Sequence of chain 24.G:
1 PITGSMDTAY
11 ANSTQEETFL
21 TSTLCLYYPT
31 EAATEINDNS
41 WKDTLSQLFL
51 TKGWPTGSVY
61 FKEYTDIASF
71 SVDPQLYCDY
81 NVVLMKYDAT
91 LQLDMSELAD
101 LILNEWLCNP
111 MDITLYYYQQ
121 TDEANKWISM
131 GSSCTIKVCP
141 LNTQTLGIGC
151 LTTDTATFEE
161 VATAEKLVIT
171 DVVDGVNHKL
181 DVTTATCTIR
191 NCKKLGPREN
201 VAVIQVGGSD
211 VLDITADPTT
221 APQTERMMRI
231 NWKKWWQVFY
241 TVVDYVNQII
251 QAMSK

This protein binds this small molecule.
Small molecule (SMILES): CC(=O)N[C@H]1[C@H](O[C@H]2[C@H](O)[C@@H](NC(C)=O)CO[C@@H]2CO)O[C@H](CO)[C@@H](O)[C@@H]1O

Binding-site contacts:
Ligand atom C2 contacts residue ASN12 of chain 24.G at 3.3 Å.
Ligand atom O7 contacts residue ASN12 of chain 24.G at 3.6 Å.
Ligand atom O5 contacts residue ASN12 of chain 24.G at 2.7 Å (h-bond).
Ligand atom N2 contacts residue ASN12 of chain 24.G at 3.8 Å.
Ligand atom C1 contacts residue ASN12 of chain 24.G at 2.2 Å.
Ligand atom C5 contacts residue ASN12 of chain 24.G at 4.1 Å.
Ligand atom C7 contacts residue ASN12 of chain 24.G at 3.9 Å.